Sequence of chain 1.A:
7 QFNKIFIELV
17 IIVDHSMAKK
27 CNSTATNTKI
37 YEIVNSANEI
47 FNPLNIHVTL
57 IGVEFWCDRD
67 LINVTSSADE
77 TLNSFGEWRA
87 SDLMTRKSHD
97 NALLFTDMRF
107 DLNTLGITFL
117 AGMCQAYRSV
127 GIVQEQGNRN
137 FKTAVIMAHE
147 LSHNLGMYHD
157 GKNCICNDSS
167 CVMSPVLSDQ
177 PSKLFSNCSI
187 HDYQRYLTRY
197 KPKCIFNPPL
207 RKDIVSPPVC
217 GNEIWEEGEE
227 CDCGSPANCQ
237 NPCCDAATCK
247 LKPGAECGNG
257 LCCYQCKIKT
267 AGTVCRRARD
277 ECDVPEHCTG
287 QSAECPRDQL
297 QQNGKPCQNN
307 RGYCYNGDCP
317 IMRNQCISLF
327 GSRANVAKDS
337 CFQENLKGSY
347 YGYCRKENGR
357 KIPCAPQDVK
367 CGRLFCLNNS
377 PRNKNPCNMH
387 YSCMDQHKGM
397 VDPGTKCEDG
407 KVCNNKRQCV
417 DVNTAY

A small-molecule ligand and the protein it binds are described below.
Small molecule (SMILES): CC(=O)N[C@H]1[C@H](O[C@H]2[C@H](O)[C@@H](NC(C)=O)CO[C@@H]2CO)O[C@H](CO)[C@@H](O)[C@@H]1O

Binding-site contacts:
Ligand atom C5 contacts residue ASN159 of chain 1.A at 3.8 Å.
Ligand atom O7 contacts residue ASN183 of chain 1.A at 2.9 Å (h-bond).
Ligand atom N2 contacts residue ASN183 of chain 1.A at 2.8 Å (h-bond).
Ligand atom O7 contacts residue ASN159 of chain 1.A at 3.9 Å.
Ligand atom N2 contacts residue ASN159 of chain 1.A at 3.8 Å.
Ligand atom C1 contacts residue ASN183 of chain 1.A at 1.4 Å.
Ligand atom C5 contacts residue ILE161 of chain 1.A at 4.3 Å (hydrophobic).
Ligand atom C2 contacts residue ASN183 of chain 1.A at 2.4 Å.
Ligand atom C6 contacts residue ILE161 of chain 1.A at 4.4 Å (hydrophobic).
Ligand atom C7 contacts residue ASN183 of chain 1.A at 3.2 Å.
Ligand atom C2 contacts residue ASN159 of chain 1.A at 3.8 Å.
Ligand atom O5 contacts residue ASN159 of chain 1.A at 4.2 Å.
Ligand atom O4 contacts residue ASN159 of chain 1.A at 3.5 Å.
Ligand atom N2 contacts residue CYS184 of chain 1.A at 4.1 Å.
Ligand atom C1 contacts residue ASN159 of chain 1.A at 3.7 Å.
Ligand atom C4 contacts residue ASN159 of chain 1.A at 3.9 Å.
Ligand atom O3 contacts residue ASN159 of chain 1.A at 4.3 Å.
Ligand atom O5 contacts residue ASN183 of chain 1.A at 2.4 Å (h-bond).
Ligand atom O6 contacts residue ASN183 of chain 1.A at 4.5 Å.
Ligand atom C3 contacts residue ASN159 of chain 1.A at 3.3 Å.
Ligand atom C3 contacts residue ASN183 of chain 1.A at 3.8 Å.
Ligand atom C4 contacts residue ASN183 of chain 1.A at 4.2 Å.
Ligand atom O7 contacts residue HIS187 of chain 1.A at 4.0 Å.
Ligand atom C5 contacts residue ASN183 of chain 1.A at 3.7 Å.